Sequence of chain 1.A:
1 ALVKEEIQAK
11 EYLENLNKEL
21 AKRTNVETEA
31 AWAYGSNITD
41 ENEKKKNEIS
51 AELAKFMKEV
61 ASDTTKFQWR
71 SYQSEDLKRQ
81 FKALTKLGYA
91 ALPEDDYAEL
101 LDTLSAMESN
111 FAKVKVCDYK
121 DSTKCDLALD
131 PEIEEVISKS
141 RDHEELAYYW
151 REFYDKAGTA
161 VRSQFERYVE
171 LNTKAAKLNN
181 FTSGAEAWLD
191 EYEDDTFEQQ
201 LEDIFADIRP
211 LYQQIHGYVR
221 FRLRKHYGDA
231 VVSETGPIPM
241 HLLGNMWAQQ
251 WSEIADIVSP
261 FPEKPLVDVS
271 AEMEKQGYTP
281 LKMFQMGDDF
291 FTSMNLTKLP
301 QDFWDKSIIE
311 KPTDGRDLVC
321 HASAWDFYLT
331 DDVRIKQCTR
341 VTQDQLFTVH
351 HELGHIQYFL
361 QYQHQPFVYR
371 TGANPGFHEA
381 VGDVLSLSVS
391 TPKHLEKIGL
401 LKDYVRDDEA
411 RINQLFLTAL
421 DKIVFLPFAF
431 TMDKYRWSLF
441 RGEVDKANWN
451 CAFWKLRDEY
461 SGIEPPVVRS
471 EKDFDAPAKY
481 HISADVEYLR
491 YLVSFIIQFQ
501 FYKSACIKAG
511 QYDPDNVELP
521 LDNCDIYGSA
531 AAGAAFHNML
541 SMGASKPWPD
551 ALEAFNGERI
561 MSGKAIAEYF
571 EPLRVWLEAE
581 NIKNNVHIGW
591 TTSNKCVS

A small-molecule ligand and the protein it binds are described below.
Small molecule (SMILES): CC(=O)N[C@@H]1[C@@H](O)[C@H](O)[C@@H](CO)O[C@H]1O

Binding-site contacts:
Ligand atom C8 contacts residue ARG316 of chain 1.A at 3.2 Å.
Ligand atom O5 contacts residue ASN37 of chain 1.A at 2.4 Å (h-bond).
Ligand atom N2 contacts residue ASN37 of chain 1.A at 3.0 Å (h-bond).
Ligand atom C3 contacts residue ASN37 of chain 1.A at 3.9 Å.
Ligand atom O7 contacts residue ASN37 of chain 1.A at 3.5 Å (h-bond).
Ligand atom C6 contacts residue GLU41 of chain 1.A at 3.7 Å.
Ligand atom C7 contacts residue ASN37 of chain 1.A at 3.4 Å.
Ligand atom C1 contacts residue ASN42 of chain 1.A at 4.2 Å.
Ligand atom C8 contacts residue ASP314 of chain 1.A at 3.5 Å.
Ligand atom C5 contacts residue ASN37 of chain 1.A at 3.6 Å.
Ligand atom O6 contacts residue GLU41 of chain 1.A at 3.5 Å.
Ligand atom O5 contacts residue THR39 of chain 1.A at 4.1 Å.
Ligand atom C5 contacts residue THR39 of chain 1.A at 4.1 Å.
Ligand atom C2 contacts residue ASN37 of chain 1.A at 2.6 Å.
Ligand atom C1 contacts residue THR39 of chain 1.A at 4.3 Å.
Ligand atom C1 contacts residue ASN37 of chain 1.A at 1.4 Å.
Ligand atom C4 contacts residue ASN37 of chain 1.A at 4.3 Å.
Ligand atom O6 contacts residue ASN42 of chain 1.A at 4.4 Å.
Ligand atom C7 contacts residue ARG316 of chain 1.A at 4.4 Å.
Ligand atom O6 contacts residue THR39 of chain 1.A at 2.9 Å (h-bond).
Ligand atom O5 contacts residue ASN42 of chain 1.A at 3.6 Å.
Ligand atom C6 contacts residue THR39 of chain 1.A at 4.0 Å.